Binding-site contacts:
Ligand atom O4' contacts residue TYR262 of chain 1.A at 3.6 Å.
Ligand atom O3B contacts residue SER174 of chain 1.A at 3.6 Å.
Ligand atom PA contacts residue CA1 of chain 1.R at 3.5 Å.
Ligand atom O2B contacts residue CA1 of chain 1.R at 2.3 Å.
Ligand atom O2A contacts residue CA1 of chain 1.T at 2.4 Å.
Ligand atom O3G contacts residue GLY183 of chain 1.A at 2.9 Å (h-bond).
Ligand atom C5 contacts residue DC6 of chain 1.C at 3.7 Å.
Ligand atom C4 contacts residue DC6 of chain 1.C at 3.7 Å.
Ligand atom S3' contacts residue DC6 of chain 1.C at 3.5 Å.
Ligand atom O2B contacts residue ASP186 of chain 1.A at 3.5 Å (salt-bridge).
Ligand atom O3G contacts residue SER174 of chain 1.A at 2.4 Å (h-bond).
Ligand atom O2B contacts residue GLY173 of chain 1.A at 3.3 Å.
Ligand atom O2B contacts residue SER174 of chain 1.A at 2.8 Å (h-bond).
Ligand atom O1B contacts residue ARG177 of chain 1.A at 2.9 Å (salt-bridge).
Ligand atom PB contacts residue CA1 of chain 1.R at 3.4 Å.
Ligand atom PG contacts residue CA1 of chain 1.R at 3.6 Å.
Ligand atom C2' contacts residue TYR262 of chain 1.A at 3.5 Å (hydrophobic).
Ligand atom O2A contacts residue ASP186 of chain 1.A at 3.2 Å (salt-bridge).
Ligand atom O2C contacts residue CA1 of chain 1.R at 2.3 Å.
Ligand atom O3G contacts residue CYS182 of chain 1.A at 3.6 Å.
Ligand atom O2A contacts residue ASP184 of chain 1.A at 2.8 Å (salt-bridge).
Ligand atom O2C contacts residue GLY183 of chain 1.A at 3.6 Å.
Ligand atom PA contacts residue CA1 of chain 1.T at 3.6 Å.
Ligand atom C4' contacts residue PHE263 of chain 1.A at 3.3 Å (hydrophobic).
Ligand atom C2' contacts residue DC6 of chain 1.C at 3.6 Å.
Ligand atom C4 contacts residue ALA267 of chain 1.A at 3.6 Å (hydrophobic).
Ligand atom PG contacts residue GLY183 of chain 1.A at 3.5 Å.
Ligand atom O1G contacts residue ARG143 of chain 1.A at 3.0 Å (salt-bridge).
Ligand atom O2 contacts residue ASN270 of chain 1.A at 2.8 Å (h-bond).
Ligand atom N4 contacts residue DC6 of chain 1.C at 3.2 Å.
Ligand atom O2C contacts residue ASP184 of chain 1.A at 3.4 Å (salt-bridge).
Ligand atom O2A contacts residue DC6 of chain 1.C at 3.7 Å.
Ligand atom PG contacts residue SER174 of chain 1.A at 3.6 Å.
Ligand atom N3 contacts residue ALA267 of chain 1.A at 3.7 Å.
Ligand atom C1' contacts residue TYR262 of chain 1.A at 3.4 Å (hydrophobic).
Ligand atom O3G contacts residue ARG143 of chain 1.A at 2.9 Å (salt-bridge).
Ligand atom PG contacts residue ARG143 of chain 1.A at 3.7 Å.
Ligand atom C1' contacts residue ASN270 of chain 1.A at 3.4 Å.
Ligand atom O2A contacts residue CA1 of chain 1.R at 2.4 Å.
Ligand atom O2 contacts residue TYR262 of chain 1.A at 3.6 Å.

Sequence of chain 1.A:
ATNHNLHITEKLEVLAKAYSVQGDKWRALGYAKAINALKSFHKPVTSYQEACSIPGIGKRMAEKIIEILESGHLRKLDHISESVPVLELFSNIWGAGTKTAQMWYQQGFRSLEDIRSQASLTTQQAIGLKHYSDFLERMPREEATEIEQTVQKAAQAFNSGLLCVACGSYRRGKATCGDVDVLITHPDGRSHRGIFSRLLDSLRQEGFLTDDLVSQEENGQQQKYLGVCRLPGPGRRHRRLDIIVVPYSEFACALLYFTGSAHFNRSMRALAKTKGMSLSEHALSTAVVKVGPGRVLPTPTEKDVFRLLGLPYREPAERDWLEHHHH

The small molecule below binds the protein below.
Small molecule (SMILES): Nc1ccn([C@@H]2CS[C@H](COP(=O)(O)OP(=O)(O)OP(=O)(O)O)O2)c(=O)n1